A small-molecule ligand and the protein it binds are described below.
Small molecule (SMILES): CNCCc1cccc(OCc2ccc3ccc(N)nc3c2)c1

Sequence of chain 1.A:
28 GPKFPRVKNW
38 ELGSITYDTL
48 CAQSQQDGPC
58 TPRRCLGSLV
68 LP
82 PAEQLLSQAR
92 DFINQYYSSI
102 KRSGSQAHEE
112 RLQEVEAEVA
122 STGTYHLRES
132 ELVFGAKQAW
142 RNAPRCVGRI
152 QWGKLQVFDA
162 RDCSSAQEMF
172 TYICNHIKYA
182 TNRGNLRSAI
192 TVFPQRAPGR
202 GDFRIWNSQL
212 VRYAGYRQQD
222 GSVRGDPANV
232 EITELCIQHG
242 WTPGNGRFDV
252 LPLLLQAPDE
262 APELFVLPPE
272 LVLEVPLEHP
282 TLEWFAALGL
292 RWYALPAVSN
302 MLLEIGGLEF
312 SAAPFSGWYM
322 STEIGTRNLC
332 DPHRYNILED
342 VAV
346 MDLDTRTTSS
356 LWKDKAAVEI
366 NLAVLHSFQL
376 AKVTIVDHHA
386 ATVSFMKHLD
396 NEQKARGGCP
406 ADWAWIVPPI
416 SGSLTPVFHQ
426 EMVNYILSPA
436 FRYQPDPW

Binding-site contacts:
Ligand atom N01 contacts residue HEM1 of chain 1.C at 3.7 Å.
Ligand atom C10 contacts residue GLU324 of chain 1.A at 3.5 Å.
Ligand atom C11 contacts residue HEM1 of chain 1.C at 3.7 Å.
Ligand atom C22 contacts residue GLN210 of chain 1.A at 3.9 Å.
Ligand atom N02 contacts residue GLU324 of chain 1.A at 2.7 Å (salt-bridge).
Ligand atom C10 contacts residue HEM1 of chain 1.C at 3.8 Å.
Ligand atom C06 contacts residue PHE316 of chain 1.A at 3.5 Å (hydrophobic).
Ligand atom C08 contacts residue VAL299 of chain 1.A at 3.6 Å (hydrophobic).
Ligand atom C09 contacts residue HEM1 of chain 1.C at 3.4 Å.
Ligand atom O12 contacts residue HEM1 of chain 1.C at 4.1 Å.
Ligand atom C26 contacts residue HEM1 of chain 1.C at 3.6 Å.
Ligand atom C08 contacts residue HEM1 of chain 1.C at 3.8 Å.
Ligand atom C05 contacts residue HEM1 of chain 1.C at 3.7 Å.
Ligand atom C02 contacts residue TRP319 of chain 1.A at 3.6 Å (hydrophobic).
Ligand atom N02 contacts residue HEM1 of chain 1.C at 3.7 Å.
Ligand atom C03 contacts residue TRP319 of chain 1.A at 3.7 Å (hydrophobic).
Ligand atom C04 contacts residue HEM1 of chain 1.C at 3.2 Å.
Ligand atom C03 contacts residue PRO297 of chain 1.A at 4.1 Å (hydrophobic).
Ligand atom C06 contacts residue VAL299 of chain 1.A at 3.6 Å (hydrophobic).
Ligand atom C28 contacts residue GOL1 of chain 1.H at 3.8 Å.
Ligand atom C09 contacts residue GLU324 of chain 1.A at 3.5 Å.
Ligand atom C07 contacts residue VAL299 of chain 1.A at 3.2 Å (hydrophobic).
Ligand atom C02 contacts residue HEM1 of chain 1.C at 3.5 Å.
Ligand atom C02 contacts residue GLU324 of chain 1.A at 3.4 Å.
Ligand atom C25 contacts residue HEM1 of chain 1.C at 4.0 Å.
Ligand atom C07 contacts residue HEM1 of chain 1.C at 3.6 Å.
Ligand atom O12 contacts residue VAL299 of chain 1.A at 3.6 Å.
Ligand atom N02 contacts residue TRP319 of chain 1.A at 2.6 Å (h-bond).
Ligand atom C30 contacts residue GOL1 of chain 1.H at 3.4 Å.
Ligand atom C27 contacts residue TYR438 of chain 1.A at 3.6 Å (hydrophobic).
Ligand atom N29 contacts residue GOL1 of chain 1.H at 3.3 Å (h-bond).
Ligand atom N01 contacts residue GLU324 of chain 1.A at 2.6 Å (salt-bridge).
Ligand atom C03 contacts residue HEM1 of chain 1.C at 2.9 Å.
Ligand atom C27 contacts residue HEM1 of chain 1.C at 3.4 Å.
Ligand atom N02 contacts residue MET321 of chain 1.A at 3.9 Å.
Ligand atom C02 contacts residue PRO297 of chain 1.A at 4.0 Å (hydrophobic).
Ligand atom C06 contacts residue HEM1 of chain 1.C at 3.3 Å.
Ligand atom N02 contacts residue PRO297 of chain 1.A at 3.8 Å.
Ligand atom C11 contacts residue VAL299 of chain 1.A at 4.1 Å (hydrophobic).
Ligand atom N02 contacts residue TYR320 of chain 1.A at 3.5 Å.